Sequence of chain 1.B:
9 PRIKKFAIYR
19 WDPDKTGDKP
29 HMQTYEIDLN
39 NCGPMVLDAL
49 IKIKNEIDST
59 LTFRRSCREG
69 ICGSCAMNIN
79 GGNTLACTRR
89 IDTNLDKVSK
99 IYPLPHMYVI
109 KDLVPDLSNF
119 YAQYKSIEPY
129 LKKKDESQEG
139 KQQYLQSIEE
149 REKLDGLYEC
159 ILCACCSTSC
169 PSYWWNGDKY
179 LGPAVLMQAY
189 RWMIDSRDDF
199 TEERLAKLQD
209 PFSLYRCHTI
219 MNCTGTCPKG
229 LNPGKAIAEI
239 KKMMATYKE

Binding-site contacts:
Ligand atom C5 contacts residue SER39 of chain 1.C at 3.8 Å.
Ligand atom O contacts residue PRO169 of chain 1.B at 4.1 Å.
Ligand atom I contacts residue HIS216 of chain 1.B at 4.3 Å.
Ligand atom C7 contacts residue PRO169 of chain 1.B at 4.3 Å (hydrophobic).
Ligand atom I contacts residue ARG43 of chain 1.C at 4.0 Å.
Ligand atom C5 contacts residue HIS216 of chain 1.B at 4.0 Å.
Ligand atom C1 contacts residue ILE218 of chain 1.B at 4.0 Å (hydrophobic).
Ligand atom C2 contacts residue TYR58 of chain 1.D at 3.7 Å (hydrophobic).
Ligand atom C3 contacts residue SER39 of chain 1.C at 4.1 Å.
Ligand atom C8 contacts residue TRP173 of chain 1.B at 4.1 Å (hydrophobic).
Ligand atom N contacts residue TYR58 of chain 1.D at 3.6 Å (h-bond).
Ligand atom C6 contacts residue ILE218 of chain 1.B at 3.7 Å (hydrophobic).
Ligand atom C3 contacts residue ARG43 of chain 1.C at 4.1 Å.
Ligand atom N contacts residue TRP173 of chain 1.B at 4.2 Å.
Ligand atom C10 contacts residue TRP173 of chain 1.B at 4.2 Å (hydrophobic).
Ligand atom O contacts residue TYR58 of chain 1.D at 2.8 Å (h-bond).
Ligand atom C6 contacts residue HIS216 of chain 1.B at 3.7 Å.
Ligand atom I contacts residue SER170 of chain 1.B at 3.5 Å.
Ligand atom C3 contacts residue TYR58 of chain 1.D at 4.4 Å (hydrophobic).
Ligand atom I contacts residue TRP173 of chain 1.B at 3.9 Å.
Ligand atom N contacts residue ILE40 of chain 1.C at 4.4 Å.
Ligand atom C1 contacts residue TYR58 of chain 1.D at 4.2 Å (hydrophobic).
Ligand atom C5 contacts residue ARG43 of chain 1.C at 3.6 Å.
Ligand atom C10 contacts residue ILE27 of chain 1.C at 4.0 Å (hydrophobic).
Ligand atom C3 contacts residue ILE40 of chain 1.C at 4.3 Å (hydrophobic).
Ligand atom C4 contacts residue ILE40 of chain 1.C at 4.3 Å (hydrophobic).
Ligand atom C7 contacts residue TRP173 of chain 1.B at 3.9 Å (hydrophobic).
Ligand atom C9 contacts residue PRO169 of chain 1.B at 3.8 Å (hydrophobic).
Ligand atom C6 contacts residue ARG43 of chain 1.C at 3.3 Å.
Ligand atom C5 contacts residue ILE218 of chain 1.B at 4.0 Å (hydrophobic).
Ligand atom C2 contacts residue ARG43 of chain 1.C at 3.7 Å.
Ligand atom C4 contacts residue ARG43 of chain 1.C at 3.8 Å.
Ligand atom C9 contacts residue MET36 of chain 1.C at 4.3 Å (hydrophobic).
Ligand atom C4 contacts residue SER39 of chain 1.C at 3.3 Å.
Ligand atom I contacts residue ASP57 of chain 1.D at 3.2 Å.
Ligand atom C1 contacts residue ARG43 of chain 1.C at 3.2 Å.
Ligand atom C9 contacts residue ILE40 of chain 1.C at 3.8 Å (hydrophobic).
Ligand atom O contacts residue TRP173 of chain 1.B at 2.8 Å (h-bond).
Ligand atom C7 contacts residue TYR58 of chain 1.D at 3.1 Å (hydrophobic).
Ligand atom C8 contacts residue PRO169 of chain 1.B at 3.9 Å (hydrophobic).

Sequence of chain 1.D:
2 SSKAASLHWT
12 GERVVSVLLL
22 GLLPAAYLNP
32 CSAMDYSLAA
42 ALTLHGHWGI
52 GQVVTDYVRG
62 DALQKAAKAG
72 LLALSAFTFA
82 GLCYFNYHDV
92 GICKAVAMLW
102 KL

Sequence of chain 1.C:
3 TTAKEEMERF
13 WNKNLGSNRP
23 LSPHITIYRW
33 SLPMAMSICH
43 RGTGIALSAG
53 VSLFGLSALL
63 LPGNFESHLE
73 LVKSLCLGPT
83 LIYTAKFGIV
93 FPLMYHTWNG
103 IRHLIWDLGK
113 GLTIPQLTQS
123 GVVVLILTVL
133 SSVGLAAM

This protein binds this small molecule.
Small molecule (SMILES): CC(C)NC(=O)c1ccccc1I